Binding-site contacts:
Ligand atom O7 contacts residue ASN518 of chain 1.B at 3.7 Å.
Ligand atom C3 contacts residue ASN518 of chain 1.B at 3.8 Å.
Ligand atom O7 contacts residue PHE534 of chain 1.B at 4.3 Å.
Ligand atom C5 contacts residue ASN518 of chain 1.B at 3.7 Å.
Ligand atom O5 contacts residue ASN518 of chain 1.B at 2.3 Å (h-bond).
Ligand atom C2 contacts residue ASN518 of chain 1.B at 2.5 Å.
Ligand atom C4 contacts residue ASN518 of chain 1.B at 4.2 Å.
Ligand atom N2 contacts residue ASN518 of chain 1.B at 3.0 Å (h-bond).
Ligand atom C7 contacts residue ASN518 of chain 1.B at 3.5 Å.
Ligand atom C1 contacts residue ASN518 of chain 1.B at 1.4 Å.

This protein binds this small molecule.
Small molecule (SMILES): CC(=O)N[C@@H]1[C@@H](O)[C@H](O)[C@@H](CO)O[C@H]1O

Sequence of chain 1.B:
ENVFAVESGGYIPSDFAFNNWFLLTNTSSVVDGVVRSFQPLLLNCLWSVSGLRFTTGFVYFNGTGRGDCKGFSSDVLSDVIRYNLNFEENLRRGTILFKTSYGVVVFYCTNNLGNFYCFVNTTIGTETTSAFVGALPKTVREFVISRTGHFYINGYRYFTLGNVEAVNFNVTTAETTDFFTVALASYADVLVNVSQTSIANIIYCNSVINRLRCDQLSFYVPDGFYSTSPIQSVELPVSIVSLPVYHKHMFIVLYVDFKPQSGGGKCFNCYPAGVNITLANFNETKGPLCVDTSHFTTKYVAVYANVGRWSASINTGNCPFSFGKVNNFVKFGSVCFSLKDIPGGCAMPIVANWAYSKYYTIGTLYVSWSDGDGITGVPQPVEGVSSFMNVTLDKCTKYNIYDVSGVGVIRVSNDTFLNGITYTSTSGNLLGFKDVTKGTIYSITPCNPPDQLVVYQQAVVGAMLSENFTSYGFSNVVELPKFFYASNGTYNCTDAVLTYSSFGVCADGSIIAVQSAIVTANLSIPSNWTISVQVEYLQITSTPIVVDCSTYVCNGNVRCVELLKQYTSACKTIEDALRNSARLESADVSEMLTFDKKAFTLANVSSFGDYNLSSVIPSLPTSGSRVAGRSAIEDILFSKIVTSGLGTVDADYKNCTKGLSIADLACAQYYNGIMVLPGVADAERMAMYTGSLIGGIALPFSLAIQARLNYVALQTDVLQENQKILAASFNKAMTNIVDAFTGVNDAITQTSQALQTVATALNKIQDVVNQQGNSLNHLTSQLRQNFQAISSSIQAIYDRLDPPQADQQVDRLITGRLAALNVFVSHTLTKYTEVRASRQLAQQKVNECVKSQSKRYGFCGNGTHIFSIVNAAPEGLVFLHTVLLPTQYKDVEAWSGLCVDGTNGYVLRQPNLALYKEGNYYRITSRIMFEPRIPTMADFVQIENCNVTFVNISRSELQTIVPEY